The small molecule below binds the protein below.
Small molecule (SMILES): CC[C@H](C)[C@H](NC(=O)[C@H](CC(C)C)NC(=O)[C@H](CO)NC(=O)CNC(=O)[C@@H](NC(=O)[C@@H](N)[C@@H](C)O)C(C)C)C(=O)N[C@H](C=O)CCC(N)=O

Sequence of chain 28.D:
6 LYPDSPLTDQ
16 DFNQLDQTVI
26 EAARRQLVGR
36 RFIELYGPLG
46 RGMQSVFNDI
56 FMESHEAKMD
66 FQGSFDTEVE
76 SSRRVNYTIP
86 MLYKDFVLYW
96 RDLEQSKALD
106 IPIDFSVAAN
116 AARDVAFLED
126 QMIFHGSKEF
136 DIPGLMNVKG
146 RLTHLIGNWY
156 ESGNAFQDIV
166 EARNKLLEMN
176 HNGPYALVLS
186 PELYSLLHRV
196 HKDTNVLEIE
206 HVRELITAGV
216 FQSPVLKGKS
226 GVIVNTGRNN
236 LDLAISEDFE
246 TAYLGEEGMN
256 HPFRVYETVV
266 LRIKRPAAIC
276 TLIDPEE

Binding-site contacts:
Ligand atom C contacts residue ASP243 of chain 28.D at 3.8 Å.
Ligand atom O contacts residue ASP243 of chain 28.D at 4.1 Å.
Ligand atom O contacts residue ARG35 of chain 28.D at 3.1 Å (salt-bridge).
Ligand atom CD1 contacts residue ARG35 of chain 28.D at 4.5 Å.
Ligand atom CG contacts residue LEU40 of chain 28.D at 4.4 Å (hydrophobic).
Ligand atom CA contacts residue ARG35 of chain 28.D at 3.9 Å.
Ligand atom CG2 contacts residue ASP243 of chain 28.D at 3.3 Å.
Ligand atom CB contacts residue ARG29 of chain 28.D at 4.1 Å.
Ligand atom OG contacts residue ILE25 of chain 28.D at 4.0 Å.
Ligand atom N contacts residue PRO43 of chain 28.D at 4.4 Å.
Ligand atom CB contacts residue ASP243 of chain 28.D at 4.3 Å.
Ligand atom C contacts residue ASP243 of chain 28.D at 3.9 Å.
Ligand atom CG2 contacts residue PRO43 of chain 28.D at 3.9 Å (hydrophobic).
Ligand atom O contacts residue ARG36 of chain 28.D at 3.6 Å (salt-bridge).
Ligand atom OE1 contacts residue ARG36 of chain 28.D at 3.8 Å.
Ligand atom CB contacts residue ARG35 of chain 28.D at 4.1 Å.
Ligand atom C contacts residue ARG35 of chain 28.D at 4.4 Å.
Ligand atom CB contacts residue ARG35 of chain 28.D at 3.5 Å.
Ligand atom CB contacts residue PRO43 of chain 28.D at 3.8 Å (hydrophobic).
Ligand atom CD contacts residue ARG36 of chain 28.D at 4.1 Å.
Ligand atom N contacts residue ASP243 of chain 28.D at 2.8 Å (salt-bridge).
Ligand atom CA contacts residue ARG29 of chain 28.D at 4.0 Å.
Ligand atom CA contacts residue PRO43 of chain 28.D at 4.4 Å (hydrophobic).
Ligand atom O contacts residue ARG35 of chain 28.D at 3.4 Å (salt-bridge).
Ligand atom C contacts residue ARG35 of chain 28.D at 3.6 Å.
Ligand atom CD1 contacts residue LEU32 of chain 28.D at 3.8 Å (hydrophobic).
Ligand atom CD1 contacts residue ARG29 of chain 28.D at 4.4 Å.
Ligand atom OG contacts residue ARG29 of chain 28.D at 4.3 Å.
Ligand atom CB contacts residue LEU40 of chain 28.D at 4.1 Å (hydrophobic).
Ligand atom CA contacts residue ASP243 of chain 28.D at 4.3 Å.
Ligand atom CG2 contacts residue LEU40 of chain 28.D at 4.2 Å (hydrophobic).
Ligand atom C contacts residue ARG36 of chain 28.D at 3.2 Å.
Ligand atom CA contacts residue ASP243 of chain 28.D at 4.4 Å.
Ligand atom N contacts residue ARG35 of chain 28.D at 4.1 Å.
Ligand atom CD1 contacts residue LEU40 of chain 28.D at 3.8 Å (hydrophobic).
Ligand atom CA contacts residue ASP243 of chain 28.D at 3.3 Å.
Ligand atom N contacts residue ASP243 of chain 28.D at 3.2 Å (salt-bridge).
Ligand atom NE2 contacts residue ARG36 of chain 28.D at 3.9 Å.
Ligand atom CG1 contacts residue ARG35 of chain 28.D at 4.2 Å.
Ligand atom O contacts residue ARG29 of chain 28.D at 3.8 Å.